The protein below binds the small molecule below.
Small molecule (SMILES): CC(=O)N[C@@H]1[C@@H](O)[C@H](O)[C@@H](CO)O[C@H]1O

Sequence of chain 1.C:
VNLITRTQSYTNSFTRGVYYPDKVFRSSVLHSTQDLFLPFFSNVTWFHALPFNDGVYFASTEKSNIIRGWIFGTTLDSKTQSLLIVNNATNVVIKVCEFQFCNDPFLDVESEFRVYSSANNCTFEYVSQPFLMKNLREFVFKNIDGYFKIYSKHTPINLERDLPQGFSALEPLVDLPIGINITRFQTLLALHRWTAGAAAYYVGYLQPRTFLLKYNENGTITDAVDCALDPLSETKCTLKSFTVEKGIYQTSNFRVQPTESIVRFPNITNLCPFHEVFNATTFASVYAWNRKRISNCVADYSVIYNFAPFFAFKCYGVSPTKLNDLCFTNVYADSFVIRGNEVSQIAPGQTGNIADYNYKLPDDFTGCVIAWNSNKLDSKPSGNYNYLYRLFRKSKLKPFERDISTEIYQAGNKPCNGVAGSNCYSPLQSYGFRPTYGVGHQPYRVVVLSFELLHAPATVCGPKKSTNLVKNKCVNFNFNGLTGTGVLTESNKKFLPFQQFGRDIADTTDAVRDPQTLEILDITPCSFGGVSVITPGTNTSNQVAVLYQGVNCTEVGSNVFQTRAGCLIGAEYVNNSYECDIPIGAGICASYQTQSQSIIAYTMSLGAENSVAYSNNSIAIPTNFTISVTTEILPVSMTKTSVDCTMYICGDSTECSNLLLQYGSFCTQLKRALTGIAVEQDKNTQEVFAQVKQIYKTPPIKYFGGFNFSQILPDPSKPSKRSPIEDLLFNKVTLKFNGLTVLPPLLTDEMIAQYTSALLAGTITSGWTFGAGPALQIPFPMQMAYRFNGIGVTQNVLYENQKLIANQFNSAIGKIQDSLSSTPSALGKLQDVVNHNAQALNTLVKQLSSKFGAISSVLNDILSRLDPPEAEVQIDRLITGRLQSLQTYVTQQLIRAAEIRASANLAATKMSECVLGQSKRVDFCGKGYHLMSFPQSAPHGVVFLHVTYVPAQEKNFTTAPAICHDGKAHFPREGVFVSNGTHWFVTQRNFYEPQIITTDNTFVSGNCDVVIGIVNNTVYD

Binding-site contacts:
Ligand atom N2 contacts residue ASN611 of chain 1.C at 2.9 Å (h-bond).
Ligand atom O5 contacts residue ASN611 of chain 1.C at 2.4 Å (h-bond).
Ligand atom C2 contacts residue ASN611 of chain 1.C at 2.5 Å.
Ligand atom C7 contacts residue ASN611 of chain 1.C at 3.5 Å.
Ligand atom C3 contacts residue ASN611 of chain 1.C at 3.8 Å.
Ligand atom C1 contacts residue THR613 of chain 1.C at 4.4 Å.
Ligand atom C5 contacts residue ASN611 of chain 1.C at 3.7 Å.
Ligand atom C4 contacts residue ASN611 of chain 1.C at 4.2 Å.
Ligand atom C8 contacts residue ASN611 of chain 1.C at 4.2 Å.
Ligand atom C1 contacts residue ASN611 of chain 1.C at 1.4 Å.
Ligand atom O5 contacts residue THR613 of chain 1.C at 4.2 Å.
Ligand atom O7 contacts residue ASN611 of chain 1.C at 3.7 Å.
Ligand atom C8 contacts residue GLN639 of chain 1.C at 3.7 Å.